Binding-site contacts:
Ligand atom C6 contacts residue THR319 of chain 1.E at 4.0 Å.
Ligand atom C2 contacts residue ASN317 of chain 1.E at 2.5 Å.
Ligand atom N2 contacts residue ASN317 of chain 1.E at 2.9 Å (h-bond).
Ligand atom O6 contacts residue THR319 of chain 1.E at 3.5 Å.
Ligand atom C3 contacts residue ASN317 of chain 1.E at 3.8 Å.
Ligand atom C4 contacts residue ASN317 of chain 1.E at 4.2 Å.
Ligand atom O5 contacts residue ILE338 of chain 1.E at 3.5 Å.
Ligand atom C7 contacts residue ASN317 of chain 1.E at 3.9 Å.
Ligand atom C5 contacts residue ASN317 of chain 1.E at 3.7 Å.
Ligand atom C1 contacts residue ILE338 of chain 1.E at 4.0 Å (hydrophobic).
Ligand atom O6 contacts residue ASP336 of chain 1.E at 3.8 Å.
Ligand atom O6 contacts residue ILE338 of chain 1.E at 3.7 Å.
Ligand atom C1 contacts residue ASN317 of chain 1.E at 1.4 Å.
Ligand atom O7 contacts residue ASN317 of chain 1.E at 4.4 Å.
Ligand atom O5 contacts residue ASN317 of chain 1.E at 2.4 Å (h-bond).

Sequence of chain 1.E:
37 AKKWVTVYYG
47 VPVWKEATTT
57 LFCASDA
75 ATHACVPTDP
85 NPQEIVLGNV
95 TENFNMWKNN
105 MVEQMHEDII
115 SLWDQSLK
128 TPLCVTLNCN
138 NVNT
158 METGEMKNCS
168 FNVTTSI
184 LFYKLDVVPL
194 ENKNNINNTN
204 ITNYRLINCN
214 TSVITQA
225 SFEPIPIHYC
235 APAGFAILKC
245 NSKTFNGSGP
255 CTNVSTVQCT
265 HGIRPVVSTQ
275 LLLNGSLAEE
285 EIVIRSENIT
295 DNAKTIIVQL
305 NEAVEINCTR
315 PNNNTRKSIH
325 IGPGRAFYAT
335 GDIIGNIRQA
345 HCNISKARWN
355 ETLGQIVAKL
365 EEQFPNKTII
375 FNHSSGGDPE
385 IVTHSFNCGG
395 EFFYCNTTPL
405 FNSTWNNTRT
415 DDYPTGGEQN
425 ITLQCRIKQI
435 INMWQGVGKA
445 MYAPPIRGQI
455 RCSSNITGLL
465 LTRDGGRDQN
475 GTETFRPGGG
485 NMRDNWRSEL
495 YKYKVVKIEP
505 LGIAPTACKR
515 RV

The protein below binds the small molecule below.
Small molecule (SMILES): CC(=O)N[C@@H]1[C@@H](O)[C@H](O)[C@@H](CO)O[C@H]1O